Binding-site contacts:
Ligand atom C11 contacts residue PHE284 of chain 1.A at 4.0 Å (hydrophobic).
Ligand atom O3 contacts residue ILE280 of chain 1.A at 3.9 Å.
Ligand atom C12 contacts residue PHE284 of chain 1.A at 4.0 Å (hydrophobic).
Ligand atom C16 contacts residue ASN265 of chain 1.A at 3.6 Å.
Ligand atom C16 contacts residue TRP276 of chain 1.A at 4.1 Å (hydrophobic).
Ligand atom C13 contacts residue MET281 of chain 1.A at 4.1 Å (hydrophobic).
Ligand atom C6 contacts residue PHE316 of chain 1.A at 3.9 Å (hydrophobic).
Ligand atom C7 contacts residue PHE316 of chain 1.A at 3.5 Å (hydrophobic).
Ligand atom C13 contacts residue SER312 of chain 1.A at 3.9 Å.
Ligand atom O2 contacts residue PHE316 of chain 1.A at 3.6 Å.
Ligand atom C12 contacts residue ILE280 of chain 1.A at 4.1 Å (hydrophobic).
Ligand atom C8 contacts residue ILE280 of chain 1.A at 4.0 Å (hydrophobic).
Ligand atom C8 contacts residue GLN313 of chain 1.A at 4.2 Å.
Ligand atom C16 contacts residue ILE280 of chain 1.A at 3.9 Å (hydrophobic).
Ligand atom N1 contacts residue PHE284 of chain 1.A at 4.1 Å.
Ligand atom C12 contacts residue MET281 of chain 1.A at 3.8 Å (hydrophobic).
Ligand atom C9 contacts residue TYR103 of chain 1.A at 4.1 Å (hydrophobic).
Ligand atom C8 contacts residue PHE316 of chain 1.A at 3.3 Å (hydrophobic).
Ligand atom O2 contacts residue ILE280 of chain 1.A at 3.8 Å.
Ligand atom C4 contacts residue HIS104 of chain 1.A at 3.6 Å.
Ligand atom O1 contacts residue PHE284 of chain 1.A at 4.0 Å.
Ligand atom C13 contacts residue GLN313 of chain 1.A at 3.3 Å.
Ligand atom C10 contacts residue TYR103 of chain 1.A at 3.8 Å (hydrophobic).
Ligand atom N1 contacts residue ILE280 of chain 1.A at 4.1 Å.
Ligand atom O3 contacts residue PHE316 of chain 1.A at 3.8 Å.
Ligand atom C15 contacts residue PHE316 of chain 1.A at 3.8 Å (hydrophobic).
Ligand atom C7 contacts residue ILE280 of chain 1.A at 4.0 Å (hydrophobic).
Ligand atom C10 contacts residue PHE316 of chain 1.A at 4.1 Å (hydrophobic).
Ligand atom C14 contacts residue MET301 of chain 1.A at 3.2 Å (hydrophobic).
Ligand atom C16 contacts residue THR277 of chain 1.A at 4.0 Å.
Ligand atom O2 contacts residue GLN313 of chain 1.A at 3.0 Å (h-bond).
Ligand atom C9 contacts residue ASN265 of chain 1.A at 3.5 Å.
Ligand atom C16 contacts residue TYR273 of chain 1.A at 4.1 Å (hydrophobic).
Ligand atom C12 contacts residue GLN313 of chain 1.A at 3.8 Å.
Ligand atom O3 contacts residue GLN313 of chain 1.A at 3.7 Å.
Ligand atom C4 contacts residue ILE280 of chain 1.A at 3.9 Å (hydrophobic).
Ligand atom C16 contacts residue GLN313 of chain 1.A at 3.6 Å.
Ligand atom C5 contacts residue PHE316 of chain 1.A at 4.1 Å (hydrophobic).
Ligand atom C6 contacts residue ILE280 of chain 1.A at 4.1 Å (hydrophobic).
Ligand atom C9 contacts residue PHE316 of chain 1.A at 3.8 Å (hydrophobic).

Sequence of chain 1.A:
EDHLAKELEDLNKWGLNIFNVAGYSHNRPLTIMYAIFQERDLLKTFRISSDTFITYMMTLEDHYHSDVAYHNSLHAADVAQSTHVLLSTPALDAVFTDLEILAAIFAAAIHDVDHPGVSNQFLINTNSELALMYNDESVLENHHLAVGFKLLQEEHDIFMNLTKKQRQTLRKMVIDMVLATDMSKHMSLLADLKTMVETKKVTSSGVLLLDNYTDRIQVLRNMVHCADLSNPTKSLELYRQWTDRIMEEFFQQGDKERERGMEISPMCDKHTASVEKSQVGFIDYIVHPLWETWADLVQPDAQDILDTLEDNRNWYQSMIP

The small molecule below binds the protein below.
Small molecule (SMILES): COc1ccc([C@@H]2CNC(=O)C2)cc1OC1CCCC1